Binding-site contacts:
Ligand atom O3A contacts residue ELR1 of chain 1.C at 1.5 Å (h-bond).
Ligand atom C15 contacts residue ELR1 of chain 1.C at 0.2 Å.
Ligand atom C16 contacts residue ELR1 of chain 1.C at 0.3 Å.
Ligand atom C17 contacts residue ELR1 of chain 1.C at 0.3 Å.
Ligand atom C11 contacts residue GLN84 of chain 1.A at 3.4 Å.
Ligand atom C13 contacts residue ELR1 of chain 1.C at 0.2 Å.
Ligand atom C5 contacts residue ELR1 of chain 1.C at 0.8 Å.
Ligand atom C6 contacts residue ELR1 of chain 1.C at 0.2 Å.
Ligand atom O1B contacts residue LYS55 of chain 1.A at 3.0 Å (salt-bridge).
Ligand atom C18 contacts residue ELR1 of chain 1.C at 0.5 Å.
Ligand atom C1 contacts residue ELR1 of chain 1.C at 1.2 Å.
Ligand atom C12 contacts residue HIS58 of chain 1.A at 3.4 Å.
Ligand atom C20 contacts residue ELR1 of chain 1.C at 0.8 Å.
Ligand atom C9 contacts residue THR213 of chain 1.A at 3.4 Å.
Ligand atom O2B contacts residue ELR1 of chain 1.C at 1.1 Å (h-bond).
Ligand atom C12 contacts residue ELR1 of chain 1.C at 0.2 Å.
Ligand atom O3B contacts residue ELR1 of chain 1.C at 1.2 Å (h-bond).
Ligand atom O2A contacts residue ELR1 of chain 1.C at 1.4 Å (h-bond).
Ligand atom C19 contacts residue ELR1 of chain 1.C at 0.7 Å.
Ligand atom PB contacts residue ELR1 of chain 1.C at 0.2 Å.
Ligand atom PA contacts residue ELR1 of chain 1.C at 0.3 Å.
Ligand atom C3 contacts residue ELR1 of chain 1.C at 0.5 Å.
Ligand atom C11 contacts residue ELR1 of chain 1.C at 0.3 Å.
Ligand atom O1B contacts residue ARG54 of chain 1.A at 3.1 Å (salt-bridge).
Ligand atom C4 contacts residue LYS55 of chain 1.A at 3.1 Å.
Ligand atom O2B contacts residue LYS55 of chain 1.A at 2.9 Å (salt-bridge).
Ligand atom C9 contacts residue ELR1 of chain 1.C at 0.2 Å.
Ligand atom O1A contacts residue ASP256 of chain 1.A at 2.9 Å (salt-bridge).
Ligand atom C8 contacts residue ELR1 of chain 1.C at 0.1 Å.
Ligand atom O2A contacts residue LYS55 of chain 1.A at 3.3 Å (salt-bridge).
Ligand atom O1B contacts residue ELR1 of chain 1.C at 0.6 Å (h-bond).
Ligand atom C4 contacts residue ELR1 of chain 1.C at 0.5 Å.
Ligand atom O1A contacts residue ELR1 of chain 1.C at 1.2 Å (h-bond).
Ligand atom C14 contacts residue ELR1 of chain 1.C at 0.2 Å.
Ligand atom C7 contacts residue ELR1 of chain 1.C at 0.1 Å.
Ligand atom C10 contacts residue ELR1 of chain 1.C at 0.4 Å.
Ligand atom O2B contacts residue ASP91 of chain 1.A at 3.4 Å (salt-bridge).
Ligand atom C2 contacts residue ELR1 of chain 1.C at 0.8 Å.
Ligand atom O1 contacts residue ELR1 of chain 1.C at 0.3 Å (h-bond).
Ligand atom C20 contacts residue GLY61 of chain 1.A at 3.2 Å.

A small-molecule ligand and the protein it binds are described below.
Small molecule (SMILES): CC(C)=CCC/C(C)=C/CC/C(C)=C/CC[C@@H](C)CCOP(=O)(O)OP(=O)(O)O

Sequence of chain 1.A:
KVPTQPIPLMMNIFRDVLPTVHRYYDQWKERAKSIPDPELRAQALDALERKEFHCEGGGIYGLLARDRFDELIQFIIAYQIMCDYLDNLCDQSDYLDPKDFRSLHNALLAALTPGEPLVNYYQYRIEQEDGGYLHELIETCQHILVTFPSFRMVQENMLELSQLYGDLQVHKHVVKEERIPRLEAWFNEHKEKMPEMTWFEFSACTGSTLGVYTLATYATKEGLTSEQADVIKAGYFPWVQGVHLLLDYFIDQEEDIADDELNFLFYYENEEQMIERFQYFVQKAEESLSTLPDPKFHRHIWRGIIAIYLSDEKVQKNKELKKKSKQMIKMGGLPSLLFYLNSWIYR